Sequence of chain 39.F:
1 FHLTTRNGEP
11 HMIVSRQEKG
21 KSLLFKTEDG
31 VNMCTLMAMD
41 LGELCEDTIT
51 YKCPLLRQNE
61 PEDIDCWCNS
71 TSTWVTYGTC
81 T

Binding-site contacts:
Ligand atom C6 contacts residue ASN69 of chain 39.F at 4.4 Å.
Ligand atom C5 contacts residue MET33 of chain 39.F at 3.7 Å (hydrophobic).
Ligand atom C1 contacts residue ASN69 of chain 39.F at 2.7 Å.
Ligand atom O1 contacts residue ASN69 of chain 39.F at 2.1 Å (h-bond).
Ligand atom C8 contacts residue ARG57 of chain 39.F at 4.2 Å.
Ligand atom C2 contacts residue VAL31 of chain 39.F at 4.0 Å (hydrophobic).
Ligand atom C4 contacts residue NAG1 of chain 39.DA at 3.2 Å.
Ligand atom O6 contacts residue NAG1 of chain 39.DA at 3.0 Å.
Ligand atom C6 contacts residue NAG1 of chain 39.DA at 4.3 Å.
Ligand atom O7 contacts residue ASN69 of chain 39.F at 3.8 Å.
Ligand atom N2 contacts residue VAL31 of chain 39.F at 4.0 Å.
Ligand atom C7 contacts residue ASN69 of chain 39.F at 3.8 Å.
Ligand atom O4 contacts residue VAL31 of chain 39.F at 3.3 Å.
Ligand atom O4 contacts residue NAG1 of chain 39.DA at 3.0 Å.
Ligand atom O5 contacts residue MET33 of chain 39.F at 4.2 Å.
Ligand atom O1 contacts residue MET33 of chain 39.F at 3.9 Å.
Ligand atom C8 contacts residue ASN69 of chain 39.F at 3.4 Å.
Ligand atom O1 contacts residue VAL31 of chain 39.F at 3.4 Å (h-bond).
Ligand atom C3 contacts residue VAL31 of chain 39.F at 3.0 Å (hydrophobic).
Ligand atom C6 contacts residue MET33 of chain 39.F at 3.5 Å (hydrophobic).
Ligand atom C5 contacts residue VAL31 of chain 39.F at 4.2 Å (hydrophobic).
Ligand atom O3 contacts residue VAL31 of chain 39.F at 3.6 Å.
Ligand atom O1 contacts residue SER70 of chain 39.F at 4.2 Å.
Ligand atom C5 contacts residue NAG1 of chain 39.DA at 4.3 Å.
Ligand atom C4 contacts residue VAL31 of chain 39.F at 3.8 Å (hydrophobic).
Ligand atom C6 contacts residue LEU24 of chain 39.F at 4.5 Å (hydrophobic).
Ligand atom C1 contacts residue VAL31 of chain 39.F at 4.3 Å (hydrophobic).
Ligand atom O5 contacts residue ASN69 of chain 39.F at 2.8 Å (h-bond).
Ligand atom O3 contacts residue NAG1 of chain 39.DA at 2.6 Å (h-bond).
Ligand atom C2 contacts residue ASN69 of chain 39.F at 4.2 Å.
Ligand atom C7 contacts residue SER70 of chain 39.F at 4.4 Å.
Ligand atom C8 contacts residue SER70 of chain 39.F at 3.7 Å.
Ligand atom C3 contacts residue NAG1 of chain 39.DA at 3.7 Å.
Ligand atom C5 contacts residue ASN69 of chain 39.F at 3.7 Å.
Ligand atom N2 contacts residue ASN69 of chain 39.F at 4.3 Å.

A protein and the small-molecule ligand that binds it are described below.
Small molecule (SMILES): CC(=O)N[C@@H]1[C@@H](O)[C@H](O)[C@@H](CO)O[C@H]1O